Binding-site contacts:
Ligand atom O2 contacts residue DG3 of chain 1.B at 2.9 Å (h-bond).
Ligand atom C2 contacts residue DG6 of chain 1.B at 3.5 Å.
Ligand atom N2 contacts residue DC1 of chain 1.B at 2.8 Å (h-bond).
Ligand atom N6 contacts residue DA4 of chain 1.B at 2.9 Å (h-bond).
Ligand atom C2 contacts residue DG3 of chain 1.B at 3.3 Å.
Ligand atom N3 contacts residue DA4 of chain 1.B at 2.5 Å (h-bond).
Ligand atom C2 contacts residue DG6 of chain 1.B at 3.4 Å.
Ligand atom O2 contacts residue DG6 of chain 1.B at 2.6 Å (h-bond).
Ligand atom N1 contacts residue DC1 of chain 1.B at 2.8 Å (h-bond).
Ligand atom O2 contacts residue DG3 of chain 1.B at 2.4 Å (h-bond).
Ligand atom N4 contacts residue DG3 of chain 1.B at 2.8 Å (h-bond).
Ligand atom C2 contacts residue DG3 of chain 1.B at 3.3 Å.
Ligand atom C2 contacts residue DT5 of chain 1.B at 3.1 Å.
Ligand atom N6 contacts residue DT5 of chain 1.B at 2.7 Å (h-bond).
Ligand atom OP1 contacts residue THR233 of chain 1.C at 2.7 Å (h-bond).
Ligand atom O4 contacts residue DA2 of chain 1.B at 3.1 Å (h-bond).
Ligand atom C2 contacts residue DA4 of chain 1.B at 3.4 Å.
Ligand atom P contacts residue THR233 of chain 1.C at 3.3 Å.
Ligand atom C5' contacts residue GLY231 of chain 1.C at 3.3 Å.
Ligand atom N2 contacts residue DA2 of chain 1.B at 3.3 Å.
Ligand atom N3 contacts residue DG3 of chain 1.B at 2.6 Å (h-bond).
Ligand atom OP1 contacts residue LYS234 of chain 1.C at 2.7 Å (salt-bridge).
Ligand atom N3 contacts residue DA2 of chain 1.B at 2.9 Å (h-bond).
Ligand atom O4 contacts residue DG3 of chain 1.B at 3.1 Å (h-bond).
Ligand atom N3 contacts residue DG6 of chain 1.B at 2.7 Å (h-bond).
Ligand atom O4 contacts residue DA4 of chain 1.B at 2.8 Å (h-bond).
Ligand atom O6 contacts residue DC1 of chain 1.B at 2.9 Å (h-bond).
Ligand atom C4 contacts residue DG3 of chain 1.B at 3.5 Å.
Ligand atom OP1 contacts residue GLU232 of chain 1.C at 2.9 Å (salt-bridge).
Ligand atom N1 contacts residue DT5 of chain 1.B at 2.5 Å (h-bond).
Ligand atom OP1 contacts residue GLY231 of chain 1.C at 3.0 Å.
Ligand atom C4 contacts residue DA4 of chain 1.B at 3.2 Å.
Ligand atom N4 contacts residue DG6 of chain 1.B at 2.9 Å (h-bond).
Ligand atom C6 contacts residue DT5 of chain 1.B at 3.3 Å.
Ligand atom O2 contacts residue DA4 of chain 1.B at 3.2 Å.
Ligand atom O4 contacts residue DC1 of chain 1.B at 3.1 Å (h-bond).
Ligand atom OP1 contacts residue LYS230 of chain 1.C at 3.1 Å (salt-bridge).
Ligand atom OP2 contacts residue THR233 of chain 1.C at 3.4 Å (h-bond).
Ligand atom O3' contacts residue LYS230 of chain 1.C at 3.5 Å (salt-bridge).
Ligand atom O5' contacts residue GLY231 of chain 1.C at 3.1 Å.

A protein and the small-molecule ligand that binds it are described below.
Small molecule (SMILES): Cc1cn([C@H]2C[C@H](O[P](=O)(O)OC[C@H]3O[C@@H](n4cnc5c(=O)nc(N)[nH]c54)C[C@@H]3OP(=O)(O)O)[C@@H](CO[P](=O)(O)O[C@H]3C[C@H](n4ccc(N)nc4=O)O[C@@H]3CO[P](=O)(O)O[C@H]3C[C@H](n4cc(C)c(=O)[nH]c4=O)O[C@@H]3CO[P](=O)(O)O[C@H]3C[C@H](n4cnc5c(N)ncnc54)O[C@@H]3CO[P](=O)(O)O[C@H]3C[C@H](n4ccc(N)nc4=O)O[C@@H]3CO)O2)c(=O)[nH]c1=O

Sequence of chain 1.C:
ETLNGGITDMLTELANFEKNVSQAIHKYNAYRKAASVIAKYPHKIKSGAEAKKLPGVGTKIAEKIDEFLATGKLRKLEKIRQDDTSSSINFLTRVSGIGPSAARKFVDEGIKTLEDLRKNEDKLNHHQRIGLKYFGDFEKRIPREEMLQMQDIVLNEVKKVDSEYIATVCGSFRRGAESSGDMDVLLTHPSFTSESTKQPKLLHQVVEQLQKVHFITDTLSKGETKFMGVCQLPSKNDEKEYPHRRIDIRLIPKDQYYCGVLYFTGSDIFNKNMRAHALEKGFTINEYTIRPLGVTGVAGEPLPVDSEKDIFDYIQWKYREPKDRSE